Sequence of chain 2.A:
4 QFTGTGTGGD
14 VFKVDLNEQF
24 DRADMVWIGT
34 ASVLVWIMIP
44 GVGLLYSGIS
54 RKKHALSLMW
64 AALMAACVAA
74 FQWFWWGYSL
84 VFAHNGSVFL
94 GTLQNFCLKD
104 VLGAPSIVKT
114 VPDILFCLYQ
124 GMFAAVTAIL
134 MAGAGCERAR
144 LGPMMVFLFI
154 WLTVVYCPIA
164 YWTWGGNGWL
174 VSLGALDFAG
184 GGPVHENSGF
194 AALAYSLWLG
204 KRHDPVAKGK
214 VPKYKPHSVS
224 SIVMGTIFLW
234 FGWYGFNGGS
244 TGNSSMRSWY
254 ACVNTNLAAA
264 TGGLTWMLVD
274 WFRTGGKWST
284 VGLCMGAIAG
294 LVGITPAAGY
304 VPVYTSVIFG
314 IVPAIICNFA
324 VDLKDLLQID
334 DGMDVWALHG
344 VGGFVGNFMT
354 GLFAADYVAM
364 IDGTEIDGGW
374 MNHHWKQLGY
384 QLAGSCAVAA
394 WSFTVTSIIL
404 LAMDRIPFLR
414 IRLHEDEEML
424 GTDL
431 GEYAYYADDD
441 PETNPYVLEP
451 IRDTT

The protein below binds the small molecule below.
Small molecule (SMILES): CCCCCCCCCCO[C@@H]1O[C@H](CO)[C@@H](O[C@H]2O[C@H](CO)[C@@H](O)[C@H](O)[C@H]2O)[C@H](O)[C@H]1O

Binding-site contacts:
Ligand atom C28 contacts residue ARG408 of chain 2.A at 3.3 Å.
Ligand atom O61 contacts residue ARG408 of chain 2.A at 2.9 Å (salt-bridge).
Ligand atom C10 contacts residue HIS417 of chain 2.A at 3.8 Å.
Ligand atom C40 contacts residue LEU404 of chain 2.A at 4.4 Å (hydrophobic).
Ligand atom C10 contacts residue ASP407 of chain 2.A at 4.2 Å.
Ligand atom C11 contacts residue HIS417 of chain 2.A at 4.3 Å.
Ligand atom C34 contacts residue ARG408 of chain 2.A at 3.5 Å.
Ligand atom C1 contacts residue ARG408 of chain 2.A at 3.8 Å.
Ligand atom O6 contacts residue ARG415 of chain 2.A at 4.0 Å.
Ligand atom C57 contacts residue TRP201 of chain 2.A at 4.2 Å (hydrophobic).
Ligand atom O16 contacts residue ARG408 of chain 2.A at 3.4 Å (salt-bridge).
Ligand atom C57 contacts residue ARG408 of chain 2.A at 4.2 Å.
Ligand atom C18 contacts residue TRP201 of chain 2.A at 3.7 Å (hydrophobic).
Ligand atom C31 contacts residue ARG408 of chain 2.A at 4.2 Å.
Ligand atom O6 contacts residue ASP407 of chain 2.A at 3.1 Å (salt-bridge).
Ligand atom O6 contacts residue LEU202 of chain 2.A at 4.1 Å.
Ligand atom O6 contacts residue HIS417 of chain 2.A at 3.2 Å.
Ligand atom C9 contacts residue TRP201 of chain 2.A at 3.9 Å (hydrophobic).
Ligand atom C22 contacts residue ARG408 of chain 2.A at 3.9 Å.
Ligand atom C11 contacts residue TRP201 of chain 2.A at 3.5 Å (hydrophobic).
Ligand atom C11 contacts residue ASP407 of chain 2.A at 3.8 Å.
Ligand atom C5 contacts residue HIS417 of chain 2.A at 4.0 Å.
Ligand atom C25 contacts residue ARG408 of chain 2.A at 4.0 Å.
Ligand atom O1 contacts residue HIS417 of chain 2.A at 3.2 Å (h-bond).
Ligand atom O5 contacts residue LEU404 of chain 2.A at 3.9 Å.
Ligand atom C11 contacts residue LEU202 of chain 2.A at 3.9 Å (hydrophobic).
Ligand atom O61 contacts residue ASP407 of chain 2.A at 3.1 Å (salt-bridge).
Ligand atom C9 contacts residue HIS417 of chain 2.A at 4.1 Å.
Ligand atom O1 contacts residue ASP407 of chain 2.A at 3.4 Å (salt-bridge).
Ligand atom O61 contacts residue LEU404 of chain 2.A at 3.5 Å.
Ligand atom C57 contacts residue LEU404 of chain 2.A at 3.5 Å (hydrophobic).
Ligand atom O5 contacts residue ARG408 of chain 2.A at 3.4 Å (salt-bridge).
Ligand atom C4 contacts residue ARG408 of chain 2.A at 4.3 Å.
Ligand atom C6 contacts residue ARG408 of chain 2.A at 3.7 Å.
Ligand atom C40 contacts residue ILE401 of chain 2.A at 4.4 Å (hydrophobic).
Ligand atom C43 contacts residue ILE401 of chain 2.A at 3.9 Å (hydrophobic).
Ligand atom C18 contacts residue ARG408 of chain 2.A at 4.2 Å.
Ligand atom C57 contacts residue ASP407 of chain 2.A at 4.1 Å.
Ligand atom C8 contacts residue HIS417 of chain 2.A at 4.0 Å.
Ligand atom C34 contacts residue LEU404 of chain 2.A at 4.0 Å (hydrophobic).